Binding-site contacts:
Ligand atom C3 contacts residue PHE186 of chain 44.A at 3.8 Å (hydrophobic).
Ligand atom C31 contacts residue SER175 of chain 44.A at 3.6 Å.
Ligand atom O1 contacts residue TYR152 of chain 44.A at 4.0 Å.
Ligand atom C2C contacts residue TYR152 of chain 44.A at 4.0 Å (hydrophobic).
Ligand atom O1 contacts residue PHE186 of chain 44.A at 3.7 Å.
Ligand atom C1B contacts residue MET221 of chain 44.A at 3.7 Å (hydrophobic).
Ligand atom N3A contacts residue ASN219 of chain 44.A at 3.8 Å.
Ligand atom C31 contacts residue ALA150 of chain 44.A at 3.8 Å (hydrophobic).
Ligand atom C3 contacts residue PRO174 of chain 44.A at 3.8 Å (hydrophobic).
Ligand atom N2 contacts residue ALA24 of chain 44.C at 3.3 Å.
Ligand atom C3C contacts residue VAL188 of chain 44.A at 3.2 Å (hydrophobic).
Ligand atom C5B contacts residue TYR197 of chain 44.A at 3.7 Å (hydrophobic).
Ligand atom C6B contacts residue TYR197 of chain 44.A at 3.5 Å (hydrophobic).
Ligand atom C4 contacts residue PHE186 of chain 44.A at 3.5 Å (hydrophobic).
Ligand atom C6C contacts residue VAL191 of chain 44.A at 3.5 Å (hydrophobic).
Ligand atom O1 contacts residue VAL188 of chain 44.A at 3.8 Å.
Ligand atom C5C contacts residue TYR128 of chain 44.A at 3.6 Å (hydrophobic).
Ligand atom C4A contacts residue ASN219 of chain 44.A at 3.9 Å.
Ligand atom C5 contacts residue MET224 of chain 44.A at 4.0 Å (hydrophobic).
Ligand atom C5 contacts residue TYR152 of chain 44.A at 3.8 Å (hydrophobic).
Ligand atom C5A contacts residue CYS199 of chain 44.A at 3.9 Å (hydrophobic).
Ligand atom C5 contacts residue PHE186 of chain 44.A at 3.7 Å (hydrophobic).
Ligand atom CM2 contacts residue LEU116 of chain 44.A at 3.6 Å (hydrophobic).
Ligand atom O1 contacts residue ALA24 of chain 44.C at 3.6 Å.
Ligand atom C5B contacts residue LEU106 of chain 44.A at 4.0 Å (hydrophobic).
Ligand atom C4 contacts residue TYR152 of chain 44.A at 3.9 Å (hydrophobic).
Ligand atom N2 contacts residue PRO174 of chain 44.A at 3.9 Å.
Ligand atom C2C contacts residue VAL188 of chain 44.A at 3.4 Å (hydrophobic).
Ligand atom C4A contacts residue ILE215 of chain 44.A at 3.9 Å (hydrophobic).
Ligand atom N2 contacts residue PHE186 of chain 44.A at 3.9 Å.
Ligand atom C4C contacts residue VAL188 of chain 44.A at 3.9 Å (hydrophobic).
Ligand atom C1C contacts residue MET224 of chain 44.A at 3.4 Å (hydrophobic).
Ligand atom C31 contacts residue PRO174 of chain 44.A at 3.4 Å (hydrophobic).
Ligand atom C2B contacts residue MET221 of chain 44.A at 3.6 Å (hydrophobic).
Ligand atom C7C contacts residue TYR128 of chain 44.A at 3.7 Å (hydrophobic).
Ligand atom C4A contacts residue ASN198 of chain 44.A at 4.0 Å.
Ligand atom O1B contacts residue MET221 of chain 44.A at 3.7 Å.
Ligand atom C5C contacts residue ILE104 of chain 44.A at 4.0 Å (hydrophobic).
Ligand atom C31 contacts residue VAL176 of chain 44.A at 3.3 Å (hydrophobic).
Ligand atom C4 contacts residue MET224 of chain 44.A at 4.0 Å (hydrophobic).

Sequence of chain 44.C:
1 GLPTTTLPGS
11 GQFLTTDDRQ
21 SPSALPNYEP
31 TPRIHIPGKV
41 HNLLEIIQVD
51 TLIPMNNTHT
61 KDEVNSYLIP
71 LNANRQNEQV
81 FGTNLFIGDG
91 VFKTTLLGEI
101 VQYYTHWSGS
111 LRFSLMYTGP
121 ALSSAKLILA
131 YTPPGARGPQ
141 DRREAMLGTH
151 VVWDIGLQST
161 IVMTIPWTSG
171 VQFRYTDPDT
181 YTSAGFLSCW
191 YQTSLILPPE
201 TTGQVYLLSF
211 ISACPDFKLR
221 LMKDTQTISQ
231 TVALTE

This protein binds this small molecule.
Small molecule (SMILES): CC[C@H]1COC(c2ccc(OCCCCCCCc3cc(C)no3)cc2)=N1

Sequence of chain 44.A:
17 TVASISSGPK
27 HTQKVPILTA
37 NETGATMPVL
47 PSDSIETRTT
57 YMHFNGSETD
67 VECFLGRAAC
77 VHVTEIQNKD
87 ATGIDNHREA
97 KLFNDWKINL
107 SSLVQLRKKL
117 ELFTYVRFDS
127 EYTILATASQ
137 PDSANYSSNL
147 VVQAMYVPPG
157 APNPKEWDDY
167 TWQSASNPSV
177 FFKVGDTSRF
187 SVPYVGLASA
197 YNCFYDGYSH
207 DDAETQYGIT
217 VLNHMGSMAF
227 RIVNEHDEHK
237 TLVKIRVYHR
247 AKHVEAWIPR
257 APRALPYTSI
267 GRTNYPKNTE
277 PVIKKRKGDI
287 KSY